A small-molecule ligand and the protein it binds are described below.
Small molecule (SMILES): CN(CCc1cnn(-c2nccc3c(=O)[nH]cnc23)c1)Cc1ccc(F)cc1

Binding-site contacts:
Ligand atom C15 contacts residue TYR133 of chain 1.C at 3.7 Å (hydrophobic).
Ligand atom C18 contacts residue TRP209 of chain 1.C at 3.5 Å (hydrophobic).
Ligand atom C13 contacts residue HIS189 of chain 1.C at 3.6 Å.
Ligand atom C19 contacts residue ZN1 of chain 1.S at 3.2 Å.
Ligand atom C17 contacts residue PHE186 of chain 1.C at 3.7 Å (hydrophobic).
Ligand atom F contacts residue SER185 of chain 1.C at 3.5 Å.
Ligand atom N1 contacts residue ZN1 of chain 1.S at 2.9 Å.
Ligand atom C12 contacts residue HIS189 of chain 1.C at 3.5 Å.
Ligand atom C16 contacts residue TYR133 of chain 1.C at 3.4 Å (hydrophobic).
Ligand atom C12 contacts residue ZN1 of chain 1.S at 3.1 Å.
Ligand atom C18 contacts residue PHE186 of chain 1.C at 3.6 Å (hydrophobic).
Ligand atom C1 contacts residue ASP136 of chain 1.C at 3.5 Å.
Ligand atom C13 contacts residue ZN1 of chain 1.S at 3.0 Å.
Ligand atom N5 contacts residue HIS277 of chain 1.C at 3.4 Å (h-bond).
Ligand atom N4 contacts residue TYR178 of chain 1.C at 3.8 Å.
Ligand atom F contacts residue TYR133 of chain 1.C at 3.8 Å.
Ligand atom N2 contacts residue GLU191 of chain 1.C at 3.2 Å (salt-bridge).
Ligand atom C11 contacts residue TYR178 of chain 1.C at 3.6 Å (hydrophobic).
Ligand atom C16 contacts residue PHE186 of chain 1.C at 3.4 Å (hydrophobic).
Ligand atom O contacts residue LYS207 of chain 1.C at 2.7 Å (salt-bridge).
Ligand atom N5 contacts residue HIS189 of chain 1.C at 3.3 Å (h-bond).
Ligand atom C7 contacts residue ASP136 of chain 1.C at 3.2 Å.
Ligand atom N2 contacts residue HIS189 of chain 1.C at 2.7 Å (h-bond).
Ligand atom C16 contacts residue LYS207 of chain 1.C at 3.8 Å.
Ligand atom C2 contacts residue ASP136 of chain 1.C at 3.5 Å.
Ligand atom C19 contacts residue HIS277 of chain 1.C at 3.6 Å.
Ligand atom N4 contacts residue TYR133 of chain 1.C at 2.7 Å (h-bond).
Ligand atom C12 contacts residue GLU191 of chain 1.C at 3.4 Å.
Ligand atom O contacts residue TYR133 of chain 1.C at 3.3 Å (h-bond).
Ligand atom N5 contacts residue ZN1 of chain 1.S at 2.2 Å.
Ligand atom O contacts residue PHE186 of chain 1.C at 3.3 Å.
Ligand atom N4 contacts residue PHE186 of chain 1.C at 3.9 Å.
Ligand atom N1 contacts residue HIS189 of chain 1.C at 3.4 Å (h-bond).
Ligand atom C9 contacts residue TYR178 of chain 1.C at 3.9 Å (hydrophobic).
Ligand atom C19 contacts residue TRP209 of chain 1.C at 3.4 Å (hydrophobic).
Ligand atom N3 contacts residue TYR178 of chain 1.C at 3.7 Å.
Ligand atom C15 contacts residue TYR178 of chain 1.C at 3.4 Å (hydrophobic).
Ligand atom F contacts residue GLN74 of chain 1.C at 3.6 Å.
Ligand atom N2 contacts residue ZN1 of chain 1.S at 2.0 Å.
Ligand atom C8 contacts residue TYR178 of chain 1.C at 3.4 Å (hydrophobic).

Sequence of chain 1.C:
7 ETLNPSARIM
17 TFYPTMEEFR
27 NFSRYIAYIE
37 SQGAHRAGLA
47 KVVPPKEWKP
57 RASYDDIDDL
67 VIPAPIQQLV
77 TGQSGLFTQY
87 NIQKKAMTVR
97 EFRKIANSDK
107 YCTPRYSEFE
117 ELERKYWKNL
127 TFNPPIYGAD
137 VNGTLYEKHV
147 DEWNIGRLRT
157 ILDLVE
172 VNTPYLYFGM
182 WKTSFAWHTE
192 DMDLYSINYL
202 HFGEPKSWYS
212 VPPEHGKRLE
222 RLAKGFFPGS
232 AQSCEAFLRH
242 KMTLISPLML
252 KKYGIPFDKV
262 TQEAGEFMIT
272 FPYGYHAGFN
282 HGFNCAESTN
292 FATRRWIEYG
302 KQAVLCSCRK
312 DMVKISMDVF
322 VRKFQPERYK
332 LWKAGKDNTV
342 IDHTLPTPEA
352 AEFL